Sequence of chain 3.A:
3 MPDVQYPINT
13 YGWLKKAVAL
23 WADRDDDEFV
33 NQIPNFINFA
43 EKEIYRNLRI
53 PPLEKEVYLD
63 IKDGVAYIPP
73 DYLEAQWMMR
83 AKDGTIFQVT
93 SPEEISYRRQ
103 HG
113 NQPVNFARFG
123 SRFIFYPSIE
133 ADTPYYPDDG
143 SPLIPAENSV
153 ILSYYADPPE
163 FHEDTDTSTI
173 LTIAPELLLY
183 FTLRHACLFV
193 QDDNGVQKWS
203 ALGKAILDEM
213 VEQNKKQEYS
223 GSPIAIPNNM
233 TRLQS

A protein and the small-molecule ligand that binds it are described below.
Small molecule (SMILES): CC[C@H](C)[C@H](NC(=O)[C@@H](N)CO)C(=O)NCC(=O)N[C@@H](C)C(=O)N[C@@H](Cc1ccc(O)cc1)C(=O)N[C@@H](CCCCN)C(=O)N[C@@H](CCC(N)=O)C(=O)N[C@@H](C)C=O

Sequence of chain 3.B:
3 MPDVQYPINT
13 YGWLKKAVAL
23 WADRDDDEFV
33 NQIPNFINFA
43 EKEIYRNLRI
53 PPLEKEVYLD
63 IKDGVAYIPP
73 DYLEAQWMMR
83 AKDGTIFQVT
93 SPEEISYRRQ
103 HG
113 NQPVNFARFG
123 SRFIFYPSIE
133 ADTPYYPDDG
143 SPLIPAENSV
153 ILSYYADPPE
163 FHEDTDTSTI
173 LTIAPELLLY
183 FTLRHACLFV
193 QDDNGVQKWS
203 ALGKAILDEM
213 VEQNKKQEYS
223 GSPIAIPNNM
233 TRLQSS

Sequence of chain 3.E:
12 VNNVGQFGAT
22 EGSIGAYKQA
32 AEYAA

Sequence of chain 3.D:
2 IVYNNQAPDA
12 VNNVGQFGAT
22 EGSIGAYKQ

Binding-site contacts:
Ligand atom CA contacts residue TYR60 of chain 3.A at 3.9 Å (hydrophobic).
Ligand atom N contacts residue LYS84 of chain 3.A at 3.7 Å.
Ligand atom C contacts residue ARG124 of chain 3.B at 3.7 Å.
Ligand atom N contacts residue TYR60 of chain 3.A at 2.9 Å (h-bond).
Ligand atom CA contacts residue ALA83 of chain 3.A at 3.6 Å (hydrophobic).
Ligand atom CE2 contacts residue SER123 of chain 3.B at 3.8 Å.
Ligand atom C contacts residue ALA83 of chain 3.A at 3.5 Å (hydrophobic).
Ligand atom N contacts residue ARG124 of chain 3.B at 3.1 Å (salt-bridge).
Ligand atom C contacts residue ILE153 of chain 3.A at 4.0 Å (hydrophobic).
Ligand atom C contacts residue ALA27 of chain 3.D at 3.5 Å (hydrophobic).
Ligand atom N contacts residue ALA83 of chain 3.A at 2.9 Å (h-bond).
Ligand atom N contacts residue ARG124 of chain 3.B at 4.0 Å.
Ligand atom OH contacts residue GLN30 of chain 3.E at 3.4 Å.
Ligand atom N contacts residue ALA83 of chain 3.A at 2.8 Å (h-bond).
Ligand atom NZ contacts residue LEU145 of chain 3.A at 4.0 Å.
Ligand atom CE2 contacts residue TYR69 of chain 3.B at 3.5 Å (hydrophobic).
Ligand atom O contacts residue ALA83 of chain 3.A at 3.1 Å.
Ligand atom C contacts residue ALA83 of chain 3.A at 4.0 Å (hydrophobic).
Ligand atom CA contacts residue ARG124 of chain 3.B at 3.4 Å.
Ligand atom CE contacts residue LEU145 of chain 3.A at 4.0 Å (hydrophobic).
Ligand atom C contacts residue TYR60 of chain 3.A at 3.9 Å (hydrophobic).
Ligand atom CB contacts residue SER24 of chain 3.D at 3.2 Å.
Ligand atom CG1 contacts residue ALA83 of chain 3.A at 3.6 Å (hydrophobic).
Ligand atom CB contacts residue TYR60 of chain 3.A at 3.2 Å (hydrophobic).
Ligand atom CB contacts residue GLU58 of chain 3.A at 3.9 Å.
Ligand atom C contacts residue ARG124 of chain 3.B at 3.0 Å.
Ligand atom CA contacts residue ALA27 of chain 3.D at 4.0 Å (hydrophobic).
Ligand atom CA contacts residue ARG124 of chain 3.B at 3.6 Å.
Ligand atom CA contacts residue TYR60 of chain 3.A at 3.7 Å (hydrophobic).
Ligand atom O contacts residue ILE153 of chain 3.A at 4.1 Å.
Ligand atom O contacts residue ARG124 of chain 3.B at 2.8 Å (salt-bridge).
Ligand atom O contacts residue ILE153 of chain 3.A at 3.9 Å.
Ligand atom CB contacts residue ALA27 of chain 3.D at 3.3 Å (hydrophobic).
Ligand atom CB contacts residue ARG124 of chain 3.B at 3.6 Å.
Ligand atom O contacts residue ALA27 of chain 3.D at 3.6 Å.
Ligand atom O contacts residue ARG124 of chain 3.B at 3.5 Å (salt-bridge).
Ligand atom CD2 contacts residue TYR69 of chain 3.B at 4.0 Å (hydrophobic).
Ligand atom CA contacts residue ALA83 of chain 3.A at 3.5 Å (hydrophobic).
Ligand atom CB contacts residue ALA83 of chain 3.A at 3.4 Å (hydrophobic).
Ligand atom CB contacts residue TYR28 of chain 3.D at 3.8 Å (hydrophobic).